Sequence of chain 1.A:
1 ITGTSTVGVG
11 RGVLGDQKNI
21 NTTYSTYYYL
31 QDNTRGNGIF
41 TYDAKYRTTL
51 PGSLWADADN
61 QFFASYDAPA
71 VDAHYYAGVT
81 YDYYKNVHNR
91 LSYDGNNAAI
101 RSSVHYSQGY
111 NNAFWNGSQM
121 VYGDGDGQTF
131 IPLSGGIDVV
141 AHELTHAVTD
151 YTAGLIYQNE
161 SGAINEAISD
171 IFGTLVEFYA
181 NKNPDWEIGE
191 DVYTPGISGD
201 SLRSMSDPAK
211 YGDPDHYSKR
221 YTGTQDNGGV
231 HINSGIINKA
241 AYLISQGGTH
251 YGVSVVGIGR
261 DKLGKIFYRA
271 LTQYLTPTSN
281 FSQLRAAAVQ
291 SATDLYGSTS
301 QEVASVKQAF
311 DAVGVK

Binding-site contacts:
Ligand atom N13 contacts residue ASN112 of chain 1.A at 3.2 Å (h-bond).
Ligand atom C18 contacts residue HIS231 of chain 1.A at 3.5 Å.
Ligand atom O12 contacts residue GOL1 of chain 1.G at 2.8 Å (h-bond).
Ligand atom O11 contacts residue HIS142 of chain 1.A at 3.2 Å (h-bond).
Ligand atom C9 contacts residue ALA113 of chain 1.A at 3.5 Å (hydrophobic).
Ligand atom C1 contacts residue TRP115 of chain 1.A at 3.7 Å (hydrophobic).
Ligand atom C25 contacts residue ASN111 of chain 1.A at 3.5 Å.
Ligand atom O27 contacts residue DMS1 of chain 1.I at 3.0 Å.
Ligand atom C19 contacts residue HIS231 of chain 1.A at 3.4 Å.
Ligand atom O26 contacts residue HIS231 of chain 1.A at 3.4 Å.
Ligand atom O11 contacts residue ZN1 of chain 1.F at 2.0 Å.
Ligand atom C3 contacts residue GOL1 of chain 1.G at 3.5 Å.
Ligand atom O11 contacts residue TYR157 of chain 1.A at 3.4 Å (h-bond).
Ligand atom O12 contacts residue ZN1 of chain 1.F at 3.1 Å.
Ligand atom C25 contacts residue ASN112 of chain 1.A at 3.0 Å.
Ligand atom N8 contacts residue TYR157 of chain 1.A at 3.4 Å (h-bond).
Ligand atom C29 contacts residue TRP115 of chain 1.A at 3.5 Å (hydrophobic).
Ligand atom N8 contacts residue GOL1 of chain 1.G at 3.2 Å (h-bond).
Ligand atom P10 contacts residue ZN1 of chain 1.F at 3.0 Å.
Ligand atom O21 contacts residue ASN112 of chain 1.A at 3.0 Å (h-bond).
Ligand atom O20 contacts residue HIS231 of chain 1.A at 3.4 Å (h-bond).
Ligand atom C16 contacts residue HIS231 of chain 1.A at 3.6 Å.
Ligand atom N17 contacts residue HIS231 of chain 1.A at 3.5 Å (h-bond).
Ligand atom O21 contacts residue HIS231 of chain 1.A at 3.5 Å.
Ligand atom O11 contacts residue HIS146 of chain 1.A at 3.6 Å (h-bond).
Ligand atom N17 contacts residue ASN112 of chain 1.A at 3.1 Å (h-bond).
Ligand atom O26 contacts residue ARG203 of chain 1.A at 2.8 Å (salt-bridge).
Ligand atom N13 contacts residue GLU143 of chain 1.A at 3.2 Å (salt-bridge).
Ligand atom O11 contacts residue HIS231 of chain 1.A at 2.9 Å (h-bond).
Ligand atom C15 contacts residue GLU143 of chain 1.A at 3.4 Å.
Ligand atom O11 contacts residue GLU166 of chain 1.A at 3.0 Å (salt-bridge).
Ligand atom O12 contacts residue ALA113 of chain 1.A at 3.4 Å (h-bond).
Ligand atom O12 contacts residue HIS146 of chain 1.A at 3.4 Å (h-bond).
Ligand atom C14 contacts residue GLU143 of chain 1.A at 3.6 Å.
Ligand atom O12 contacts residue PHE114 of chain 1.A at 3.7 Å.
Ligand atom O6 contacts residue GOL1 of chain 1.G at 3.4 Å.
Ligand atom O12 contacts residue GLU143 of chain 1.A at 2.7 Å (salt-bridge).
Ligand atom O6 contacts residue TYR157 of chain 1.A at 3.4 Å.
Ligand atom P10 contacts residue ALA113 of chain 1.A at 3.4 Å.
Ligand atom N13 contacts residue ALA113 of chain 1.A at 2.9 Å (h-bond).

The protein below binds the small molecule below.
Small molecule (SMILES): CC(C)C[C@H](NC(=O)[C@H](C)N[P](=O)(O)CNC(=O)OCc1ccccc1)C(=O)O